Binding-site contacts:
Ligand atom C8 contacts residue ARG412 of chain 1.A at 4.4 Å.
Ligand atom C7 contacts residue ASN265 of chain 1.A at 4.2 Å.
Ligand atom C3 contacts residue HIS299 of chain 1.A at 3.9 Å.
Ligand atom C6 contacts residue ILE383 of chain 1.A at 3.8 Å (hydrophobic).
Ligand atom C5 contacts residue ILE383 of chain 1.A at 3.5 Å (hydrophobic).
Ligand atom C1 contacts residue HIS299 of chain 1.A at 4.1 Å.
Ligand atom C8 contacts residue ASN301 of chain 1.A at 4.0 Å.
Ligand atom N2 contacts residue ASN301 of chain 1.A at 2.9 Å (h-bond).
Ligand atom O7 contacts residue ASN301 of chain 1.A at 3.0 Å (h-bond).
Ligand atom C7 contacts residue HIS299 of chain 1.A at 4.3 Å.
Ligand atom C2 contacts residue HIS299 of chain 1.A at 4.0 Å.
Ligand atom O5 contacts residue ASN301 of chain 1.A at 2.4 Å (h-bond).
Ligand atom O5 contacts residue SER381 of chain 1.A at 4.3 Å.
Ligand atom C1 contacts residue ASN301 of chain 1.A at 1.4 Å.
Ligand atom N2 contacts residue HIS299 of chain 1.A at 3.4 Å (h-bond).
Ligand atom C7 contacts residue ASN301 of chain 1.A at 3.1 Å.
Ligand atom C3 contacts residue ASN301 of chain 1.A at 3.8 Å.
Ligand atom C8 contacts residue ASN265 of chain 1.A at 3.6 Å.
Ligand atom O7 contacts residue ASN265 of chain 1.A at 3.7 Å.
Ligand atom C1 contacts residue ILE383 of chain 1.A at 3.7 Å (hydrophobic).
Ligand atom O7 contacts residue ARG412 of chain 1.A at 4.2 Å.
Ligand atom C2 contacts residue ASN301 of chain 1.A at 2.4 Å.
Ligand atom C8 contacts residue THR267 of chain 1.A at 3.8 Å.
Ligand atom C8 contacts residue HIS299 of chain 1.A at 4.4 Å.
Ligand atom C4 contacts residue ASN301 of chain 1.A at 4.2 Å.
Ligand atom O7 contacts residue NAG1 of chain 1.DA at 3.4 Å (h-bond).
Ligand atom O3 contacts residue HIS299 of chain 1.A at 4.5 Å.
Ligand atom C5 contacts residue ASN301 of chain 1.A at 3.7 Å.
Ligand atom C8 contacts residue CYS266 of chain 1.A at 4.2 Å (hydrophobic).
Ligand atom O5 contacts residue ILE383 of chain 1.A at 3.3 Å.

This small molecule binds to this protein.
Small molecule (SMILES): CC(=O)N[C@H]1[C@H](O[C@H]2[C@H](O)[C@@H](NC(C)=O)CO[C@@H]2CO)O[C@H](CO)[C@@H](O)[C@@H]1O

Sequence of chain 1.A:
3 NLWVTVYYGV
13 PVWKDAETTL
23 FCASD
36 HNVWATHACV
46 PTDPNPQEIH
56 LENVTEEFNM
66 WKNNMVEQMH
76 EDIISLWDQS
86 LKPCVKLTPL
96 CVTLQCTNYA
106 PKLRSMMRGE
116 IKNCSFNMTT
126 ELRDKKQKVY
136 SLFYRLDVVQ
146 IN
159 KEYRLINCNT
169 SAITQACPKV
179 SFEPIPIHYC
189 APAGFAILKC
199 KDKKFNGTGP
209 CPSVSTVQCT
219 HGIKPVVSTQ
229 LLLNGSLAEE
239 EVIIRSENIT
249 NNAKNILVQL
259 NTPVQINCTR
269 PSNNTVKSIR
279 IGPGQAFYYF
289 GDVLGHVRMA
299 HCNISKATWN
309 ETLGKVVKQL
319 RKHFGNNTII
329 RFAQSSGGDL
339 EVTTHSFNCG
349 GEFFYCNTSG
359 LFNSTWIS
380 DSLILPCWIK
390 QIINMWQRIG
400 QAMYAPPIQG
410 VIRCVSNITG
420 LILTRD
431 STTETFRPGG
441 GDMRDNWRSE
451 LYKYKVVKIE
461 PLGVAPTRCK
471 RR